Binding-site contacts:
Ligand atom C2' contacts residue TYR106 of chain 1.A at 3.1 Å (hydrophobic).
Ligand atom O3' contacts residue TYR106 of chain 1.A at 2.5 Å (h-bond).
Ligand atom C4' contacts residue GLU217 of chain 1.A at 3.1 Å.
Ligand atom C5 contacts residue GLU73 of chain 1.A at 3.6 Å.
Ligand atom C3' contacts residue GLU217 of chain 1.A at 3.4 Å.
Ligand atom C5 contacts residue TRP78 of chain 1.A at 3.8 Å (hydrophobic).
Ligand atom C3' contacts residue ILE50 of chain 1.A at 3.7 Å (hydrophobic).
Ligand atom N3 contacts residue GLN117 of chain 1.A at 3.1 Å (h-bond).
Ligand atom O5' contacts residue GLU73 of chain 1.A at 3.6 Å (salt-bridge).
Ligand atom O3' contacts residue GLU217 of chain 1.A at 3.0 Å (salt-bridge).
Ligand atom C2 contacts residue PHE157 of chain 1.A at 3.7 Å (hydrophobic).
Ligand atom O1P contacts residue ILE50 of chain 1.A at 3.5 Å.
Ligand atom O5' contacts residue ARG214 of chain 1.A at 3.3 Å (salt-bridge).
Ligand atom O3P contacts residue UDP1 of chain 1.F at 3.4 Å (h-bond).
Ligand atom C5' contacts residue GLU217 of chain 1.A at 3.8 Å.
Ligand atom O2P contacts residue ARG148 of chain 1.A at 2.5 Å (salt-bridge).
Ligand atom C5 contacts residue ARG148 of chain 1.A at 3.7 Å.
Ligand atom O2P contacts residue GLU73 of chain 1.A at 3.4 Å (salt-bridge).
Ligand atom N4 contacts residue PHE157 of chain 1.A at 3.7 Å.
Ligand atom O2 contacts residue PHE116 of chain 1.A at 3.6 Å.
Ligand atom C2 contacts residue PHE116 of chain 1.A at 3.7 Å (hydrophobic).
Ligand atom O3P contacts residue GLU73 of chain 1.A at 3.3 Å (salt-bridge).
Ligand atom O2 contacts residue PHE157 of chain 1.A at 3.8 Å.
Ligand atom P contacts residue ARG148 of chain 1.A at 3.9 Å.
Ligand atom C4 contacts residue PHE157 of chain 1.A at 3.8 Å (hydrophobic).
Ligand atom O1P contacts residue ALA51 of chain 1.A at 3.3 Å (h-bond).
Ligand atom O1P contacts residue UDP1 of chain 1.F at 3.6 Å (h-bond).
Ligand atom N4 contacts residue ASP153 of chain 1.A at 3.7 Å.
Ligand atom O2 contacts residue MET105 of chain 1.A at 3.8 Å.
Ligand atom C2 contacts residue GLN117 of chain 1.A at 3.8 Å.
Ligand atom P contacts residue GLU73 of chain 1.A at 3.6 Å.
Ligand atom N3 contacts residue PHE157 of chain 1.A at 3.5 Å.
Ligand atom O2 contacts residue GLN117 of chain 1.A at 3.6 Å.
Ligand atom O1P contacts residue ARG212 of chain 1.A at 3.2 Å (salt-bridge).
Ligand atom O3' contacts residue LEU102 of chain 1.A at 3.8 Å.
Ligand atom C3' contacts residue TYR106 of chain 1.A at 3.1 Å (hydrophobic).
Ligand atom O2P contacts residue LYS54 of chain 1.A at 3.5 Å (salt-bridge).
Ligand atom O3P contacts residue MG1 of chain 1.E at 3.6 Å.
Ligand atom C6 contacts residue TRP78 of chain 1.A at 3.5 Å (hydrophobic).
Ligand atom O3P contacts residue GLU147 of chain 1.A at 3.5 Å (salt-bridge).

The small molecule below binds the protein below.
Small molecule (SMILES): Nc1ccn([C@H]2C[C@H](O)[C@@H](COP(=O)(O)O)O2)c(=O)n1

Sequence of chain 1.A:
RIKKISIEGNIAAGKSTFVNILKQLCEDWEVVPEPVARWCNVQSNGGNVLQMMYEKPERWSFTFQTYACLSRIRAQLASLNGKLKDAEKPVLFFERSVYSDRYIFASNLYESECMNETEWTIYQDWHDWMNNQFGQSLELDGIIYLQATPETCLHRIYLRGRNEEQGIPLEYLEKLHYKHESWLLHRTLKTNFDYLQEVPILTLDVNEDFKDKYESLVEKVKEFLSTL